This small molecule binds to this protein.
Small molecule (SMILES): CC(=O)N[C@@H]1[C@@H](O)[C@H](O)[C@@H](CO)O[C@H]1O

Sequence of chain 1.A:
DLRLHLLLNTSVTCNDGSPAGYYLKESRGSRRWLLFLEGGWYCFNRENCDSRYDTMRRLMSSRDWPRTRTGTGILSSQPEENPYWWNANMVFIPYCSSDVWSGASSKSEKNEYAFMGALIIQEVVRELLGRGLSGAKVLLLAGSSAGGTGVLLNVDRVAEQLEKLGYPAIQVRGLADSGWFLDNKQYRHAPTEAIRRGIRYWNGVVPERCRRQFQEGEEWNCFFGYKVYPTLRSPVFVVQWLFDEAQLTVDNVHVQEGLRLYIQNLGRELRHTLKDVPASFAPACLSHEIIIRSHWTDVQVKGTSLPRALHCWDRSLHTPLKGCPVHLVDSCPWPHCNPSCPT

Binding-site contacts:
Ligand atom C5 contacts residue ASN19 of chain 1.A at 3.6 Å.
Ligand atom O5 contacts residue ASN19 of chain 1.A at 2.3 Å (h-bond).
Ligand atom C7 contacts residue ASN19 of chain 1.A at 3.6 Å.
Ligand atom O7 contacts residue ASN19 of chain 1.A at 3.9 Å.
Ligand atom O6 contacts residue LEU129 of chain 1.A at 4.1 Å.
Ligand atom C3 contacts residue ASN19 of chain 1.A at 3.7 Å.
Ligand atom O5 contacts residue VAL22 of chain 1.A at 3.5 Å.
Ligand atom O7 contacts residue ARG136 of chain 1.A at 3.7 Å.
Ligand atom N2 contacts residue ASN19 of chain 1.A at 2.9 Å (h-bond).
Ligand atom O6 contacts residue VAL22 of chain 1.A at 4.3 Å.
Ligand atom C1 contacts residue VAL22 of chain 1.A at 4.4 Å (hydrophobic).
Ligand atom C4 contacts residue ASN19 of chain 1.A at 4.2 Å.
Ligand atom C6 contacts residue VAL22 of chain 1.A at 4.0 Å (hydrophobic).
Ligand atom O5 contacts residue GLU133 of chain 1.A at 4.3 Å.
Ligand atom C1 contacts residue ASN19 of chain 1.A at 1.4 Å.
Ligand atom C2 contacts residue ASN19 of chain 1.A at 2.4 Å.
Ligand atom C5 contacts residue VAL22 of chain 1.A at 4.4 Å (hydrophobic).